Sequence of chain 1.C:
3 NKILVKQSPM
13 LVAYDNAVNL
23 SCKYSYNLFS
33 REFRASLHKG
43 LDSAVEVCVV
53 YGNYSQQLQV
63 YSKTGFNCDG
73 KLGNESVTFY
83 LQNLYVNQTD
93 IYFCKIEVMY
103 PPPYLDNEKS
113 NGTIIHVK

A protein and the small-molecule ligand that binds it are described below.
Small molecule (SMILES): CC(=O)N[C@@H]1[C@@H](O)[C@H](O)[C@@H](CO)O[C@H]1O

Binding-site contacts:
Ligand atom C5 contacts residue TYR82 of chain 1.C at 4.1 Å (hydrophobic).
Ligand atom N2 contacts residue TYR82 of chain 1.C at 3.9 Å.
Ligand atom C1 contacts residue ASN21 of chain 1.C at 1.4 Å.
Ligand atom O7 contacts residue ALA19 of chain 1.C at 3.8 Å.
Ligand atom O7 contacts residue VAL20 of chain 1.C at 3.3 Å.
Ligand atom C7 contacts residue VAL20 of chain 1.C at 4.5 Å (hydrophobic).
Ligand atom C4 contacts residue ASN21 of chain 1.C at 4.2 Å.
Ligand atom C3 contacts residue ASN21 of chain 1.C at 3.8 Å.
Ligand atom C8 contacts residue TYR16 of chain 1.C at 3.9 Å (hydrophobic).
Ligand atom C3 contacts residue TYR82 of chain 1.C at 4.0 Å (hydrophobic).
Ligand atom O7 contacts residue ASN21 of chain 1.C at 3.4 Å (h-bond).
Ligand atom N2 contacts residue ASN21 of chain 1.C at 3.0 Å (h-bond).
Ligand atom C8 contacts residue ASN21 of chain 1.C at 4.5 Å.
Ligand atom C2 contacts residue TYR82 of chain 1.C at 4.4 Å (hydrophobic).
Ligand atom C5 contacts residue ASN21 of chain 1.C at 3.7 Å.
Ligand atom O6 contacts residue LYS73 of chain 1.C at 4.2 Å.
Ligand atom C7 contacts residue ASN21 of chain 1.C at 3.3 Å.
Ligand atom C1 contacts residue TYR82 of chain 1.C at 4.0 Å (hydrophobic).
Ligand atom O5 contacts residue ASN21 of chain 1.C at 2.4 Å (h-bond).
Ligand atom C2 contacts residue ASN21 of chain 1.C at 2.5 Å.